Sequence of chain 1.G:
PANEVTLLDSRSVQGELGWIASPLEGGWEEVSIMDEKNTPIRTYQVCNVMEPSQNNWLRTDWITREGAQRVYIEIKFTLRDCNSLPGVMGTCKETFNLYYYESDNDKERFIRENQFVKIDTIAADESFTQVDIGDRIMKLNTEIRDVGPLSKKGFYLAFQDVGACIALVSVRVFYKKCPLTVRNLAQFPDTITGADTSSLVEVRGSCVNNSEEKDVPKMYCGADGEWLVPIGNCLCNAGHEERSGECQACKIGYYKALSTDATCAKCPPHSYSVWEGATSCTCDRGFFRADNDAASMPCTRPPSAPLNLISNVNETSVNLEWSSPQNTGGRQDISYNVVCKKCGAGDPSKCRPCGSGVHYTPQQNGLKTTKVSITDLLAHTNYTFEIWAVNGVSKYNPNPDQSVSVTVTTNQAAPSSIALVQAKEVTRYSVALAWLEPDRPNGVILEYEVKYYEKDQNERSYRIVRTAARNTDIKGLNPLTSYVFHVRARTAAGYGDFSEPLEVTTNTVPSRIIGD

Binding-site contacts:
Ligand atom C7 contacts residue GLU316 of chain 1.G at 4.3 Å.
Ligand atom C4 contacts residue ASN315 of chain 1.G at 4.3 Å.
Ligand atom O7 contacts residue ASN315 of chain 1.G at 4.0 Å.
Ligand atom C6 contacts residue ASN320 of chain 1.G at 4.4 Å.
Ligand atom N2 contacts residue GLU316 of chain 1.G at 4.5 Å.
Ligand atom C5 contacts residue THR317 of chain 1.G at 4.1 Å.
Ligand atom C2 contacts residue ASN315 of chain 1.G at 2.6 Å.
Ligand atom C7 contacts residue ASN315 of chain 1.G at 3.8 Å.
Ligand atom C5 contacts residue ASN315 of chain 1.G at 3.6 Å.
Ligand atom C8 contacts residue GLU316 of chain 1.G at 3.3 Å.
Ligand atom N2 contacts residue ASN315 of chain 1.G at 3.2 Å (h-bond).
Ligand atom O5 contacts residue THR317 of chain 1.G at 4.0 Å.
Ligand atom O5 contacts residue ASN315 of chain 1.G at 2.3 Å (h-bond).
Ligand atom O6 contacts residue SER374 of chain 1.G at 4.5 Å.
Ligand atom C1 contacts residue THR317 of chain 1.G at 3.8 Å.
Ligand atom C1 contacts residue ASN315 of chain 1.G at 1.4 Å.
Ligand atom C3 contacts residue ASN315 of chain 1.G at 3.9 Å.
Ligand atom O6 contacts residue ASN320 of chain 1.G at 3.3 Å (h-bond).

A protein and the small-molecule ligand that binds it are described below.
Small molecule (SMILES): CC(=O)N[C@@H]1[C@@H](O)[C@H](O)[C@@H](CO)O[C@H]1O